A protein and the small-molecule ligand that binds it are described below.
Small molecule (SMILES): CC(=O)N[C@@H]1[C@@H](O)[C@H](O)[C@@H](CO)O[C@H]1O

Sequence of chain 1.A:
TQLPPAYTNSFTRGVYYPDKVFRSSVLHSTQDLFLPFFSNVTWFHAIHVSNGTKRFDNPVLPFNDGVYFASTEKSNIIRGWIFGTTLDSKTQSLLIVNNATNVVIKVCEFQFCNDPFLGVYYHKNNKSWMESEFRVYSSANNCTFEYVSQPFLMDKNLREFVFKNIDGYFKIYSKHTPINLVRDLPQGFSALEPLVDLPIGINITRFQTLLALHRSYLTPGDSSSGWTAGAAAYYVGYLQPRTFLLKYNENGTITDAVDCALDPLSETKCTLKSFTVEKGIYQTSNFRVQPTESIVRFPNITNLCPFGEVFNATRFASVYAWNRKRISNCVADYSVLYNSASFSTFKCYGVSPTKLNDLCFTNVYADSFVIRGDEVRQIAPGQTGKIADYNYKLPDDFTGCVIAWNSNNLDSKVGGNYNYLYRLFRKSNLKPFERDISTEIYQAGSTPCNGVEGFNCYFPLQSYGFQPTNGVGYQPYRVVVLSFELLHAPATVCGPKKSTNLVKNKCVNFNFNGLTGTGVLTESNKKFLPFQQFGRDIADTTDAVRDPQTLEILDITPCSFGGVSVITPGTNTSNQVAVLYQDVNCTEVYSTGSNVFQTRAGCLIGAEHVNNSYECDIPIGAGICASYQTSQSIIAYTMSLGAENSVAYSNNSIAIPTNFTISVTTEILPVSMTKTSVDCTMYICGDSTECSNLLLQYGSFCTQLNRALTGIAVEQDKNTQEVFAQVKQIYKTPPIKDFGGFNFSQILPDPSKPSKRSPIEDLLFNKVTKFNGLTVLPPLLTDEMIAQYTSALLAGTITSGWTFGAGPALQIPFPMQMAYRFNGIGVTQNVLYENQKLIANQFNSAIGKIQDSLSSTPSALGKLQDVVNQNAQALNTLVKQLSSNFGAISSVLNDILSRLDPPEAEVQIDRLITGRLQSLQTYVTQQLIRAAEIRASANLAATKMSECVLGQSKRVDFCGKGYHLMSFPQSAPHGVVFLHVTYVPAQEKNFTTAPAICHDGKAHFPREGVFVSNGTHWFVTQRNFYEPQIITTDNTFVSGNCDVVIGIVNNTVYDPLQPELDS

Binding-site contacts:
Ligand atom O7 contacts residue ASN706 of chain 1.C at 2.8 Å (h-bond).
Ligand atom C1 contacts residue ASN706 of chain 1.C at 1.4 Å.
Ligand atom N2 contacts residue ASN706 of chain 1.C at 2.9 Å (h-bond).
Ligand atom C5 contacts residue ASN706 of chain 1.C at 3.6 Å.
Ligand atom O5 contacts residue ASN706 of chain 1.C at 2.4 Å (h-bond).
Ligand atom C8 contacts residue ASN706 of chain 1.C at 3.8 Å.
Ligand atom C3 contacts residue ASN706 of chain 1.C at 3.8 Å.
Ligand atom C1 contacts residue ASP793 of chain 1.A at 4.2 Å.
Ligand atom C2 contacts residue ASN706 of chain 1.C at 2.4 Å.
Ligand atom C8 contacts residue GLY1128 of chain 1.C at 3.6 Å.
Ligand atom C8 contacts residue ILE1127 of chain 1.C at 4.2 Å (hydrophobic).
Ligand atom C4 contacts residue ASN706 of chain 1.C at 4.2 Å.
Ligand atom O5 contacts residue ASP793 of chain 1.A at 3.5 Å (salt-bridge).
Ligand atom C7 contacts residue ASN706 of chain 1.C at 3.0 Å.

Sequence of chain 1.C:
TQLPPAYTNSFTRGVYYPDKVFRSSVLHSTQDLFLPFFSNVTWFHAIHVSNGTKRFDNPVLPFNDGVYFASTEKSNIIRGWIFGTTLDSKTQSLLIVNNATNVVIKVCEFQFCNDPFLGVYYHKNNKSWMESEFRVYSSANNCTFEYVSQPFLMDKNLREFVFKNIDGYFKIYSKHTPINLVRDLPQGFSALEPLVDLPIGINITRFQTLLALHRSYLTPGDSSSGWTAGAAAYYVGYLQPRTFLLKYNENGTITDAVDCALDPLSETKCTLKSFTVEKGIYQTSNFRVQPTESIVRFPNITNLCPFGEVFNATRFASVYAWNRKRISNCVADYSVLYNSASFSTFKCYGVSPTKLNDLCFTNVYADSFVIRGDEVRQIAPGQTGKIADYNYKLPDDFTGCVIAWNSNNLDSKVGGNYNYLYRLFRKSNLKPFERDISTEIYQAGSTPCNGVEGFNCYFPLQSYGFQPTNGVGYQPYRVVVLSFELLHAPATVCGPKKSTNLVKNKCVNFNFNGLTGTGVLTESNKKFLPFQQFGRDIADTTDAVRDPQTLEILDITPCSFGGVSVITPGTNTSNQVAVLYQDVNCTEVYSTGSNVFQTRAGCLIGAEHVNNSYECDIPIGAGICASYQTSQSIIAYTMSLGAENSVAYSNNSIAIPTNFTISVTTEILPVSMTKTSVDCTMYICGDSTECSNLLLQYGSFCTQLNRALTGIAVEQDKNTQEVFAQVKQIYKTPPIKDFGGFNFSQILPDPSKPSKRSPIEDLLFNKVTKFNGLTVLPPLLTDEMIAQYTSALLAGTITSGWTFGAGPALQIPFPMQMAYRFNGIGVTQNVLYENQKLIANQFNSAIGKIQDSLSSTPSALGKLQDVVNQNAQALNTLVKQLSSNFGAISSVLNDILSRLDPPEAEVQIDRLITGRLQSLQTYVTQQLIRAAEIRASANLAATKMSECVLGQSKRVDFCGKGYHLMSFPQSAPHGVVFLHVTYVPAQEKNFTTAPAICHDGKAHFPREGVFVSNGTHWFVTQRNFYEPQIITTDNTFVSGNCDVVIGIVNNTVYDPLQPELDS